Sequence of chain 1.D:
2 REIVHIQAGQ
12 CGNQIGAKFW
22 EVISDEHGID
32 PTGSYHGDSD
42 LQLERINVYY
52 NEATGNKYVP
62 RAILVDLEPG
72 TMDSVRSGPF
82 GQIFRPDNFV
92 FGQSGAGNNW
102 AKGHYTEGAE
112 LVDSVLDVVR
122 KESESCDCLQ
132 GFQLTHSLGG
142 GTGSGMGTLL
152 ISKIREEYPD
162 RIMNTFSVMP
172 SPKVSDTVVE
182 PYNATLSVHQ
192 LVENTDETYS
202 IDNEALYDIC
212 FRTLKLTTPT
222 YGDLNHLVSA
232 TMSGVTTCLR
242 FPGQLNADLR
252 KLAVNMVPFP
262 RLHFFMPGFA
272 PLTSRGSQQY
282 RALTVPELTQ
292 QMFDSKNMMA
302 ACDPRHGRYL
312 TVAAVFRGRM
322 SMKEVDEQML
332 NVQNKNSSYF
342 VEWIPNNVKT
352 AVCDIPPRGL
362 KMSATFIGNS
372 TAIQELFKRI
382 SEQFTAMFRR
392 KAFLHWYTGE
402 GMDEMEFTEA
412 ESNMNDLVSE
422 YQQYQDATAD

A small-molecule ligand and the protein it binds are described below.
Small molecule (SMILES): CC[C@H](C)[C@@H]([C@@H](CC(=O)N1CCC[C@H]1[C@H](OC)[C@@H](C)C(=O)N[C@@H](Cc1ccccc1)C(=O)O)OC)N(C)C(=O)[C@@H](NC(=O)C(C)(C)NC)C(C)C

Binding-site contacts:
Ligand atom C38 contacts residue VAL175 of chain 1.D at 3.7 Å (hydrophobic).
Ligand atom C11 contacts residue GLY223 of chain 1.D at 3.9 Å.
Ligand atom O6 contacts residue THR221 of chain 1.D at 3.2 Å.
Ligand atom C19 contacts residue PRO220 of chain 1.D at 3.5 Å (hydrophobic).
Ligand atom C13 contacts residue GLN15 of chain 1.D at 3.7 Å.
Ligand atom C24 contacts residue LYS174 of chain 1.D at 3.3 Å.
Ligand atom O4 contacts residue GLN15 of chain 1.D at 3.7 Å.
Ligand atom O3 contacts residue GLY223 of chain 1.D at 3.9 Å.
Ligand atom C15 contacts residue GLN11 of chain 1.D at 3.3 Å.
Ligand atom C20 contacts residue PRO220 of chain 1.D at 3.8 Å (hydrophobic).
Ligand atom C7 contacts residue THR221 of chain 1.D at 3.7 Å.
Ligand atom C23 contacts residue TYR208 of chain 1.D at 3.8 Å (hydrophobic).
Ligand atom O2 contacts residue TYR222 of chain 1.D at 3.2 Å (h-bond).
Ligand atom O2 contacts residue GLY223 of chain 1.D at 3.1 Å (h-bond).
Ligand atom C17 contacts residue GLN15 of chain 1.D at 4.0 Å.
Ligand atom C37 contacts residue LYS174 of chain 1.D at 4.0 Å.
Ligand atom C16 contacts residue GLN11 of chain 1.D at 3.3 Å.
Ligand atom C23 contacts residue PRO220 of chain 1.D at 4.0 Å (hydrophobic).
Ligand atom O1 contacts residue THR221 of chain 1.D at 3.8 Å.
Ligand atom C38 contacts residue ASP177 of chain 1.D at 3.3 Å.
Ligand atom C18 contacts residue TYR222 of chain 1.D at 3.5 Å (hydrophobic).
Ligand atom C36 contacts residue ASP177 of chain 1.D at 3.7 Å.
Ligand atom C38 contacts residue PRO173 of chain 1.D at 3.4 Å (hydrophobic).
Ligand atom C27 contacts residue TYR222 of chain 1.D at 3.4 Å (hydrophobic).
Ligand atom C16 contacts residue TYR222 of chain 1.D at 3.7 Å (hydrophobic).
Ligand atom N1 contacts residue TYR222 of chain 1.D at 3.6 Å.
Ligand atom O2 contacts residue THR221 of chain 1.D at 3.2 Å.
Ligand atom C17 contacts residue TYR222 of chain 1.D at 3.3 Å (hydrophobic).
Ligand atom O3 contacts residue ARG276 of chain 1.D at 3.8 Å.
Ligand atom C22 contacts residue PRO220 of chain 1.D at 3.5 Å (hydrophobic).
Ligand atom C18 contacts residue GLN15 of chain 1.D at 3.7 Å.
Ligand atom C21 contacts residue PRO220 of chain 1.D at 3.7 Å (hydrophobic).
Ligand atom C12 contacts residue GLN15 of chain 1.D at 3.7 Å.
Ligand atom C38 contacts residue SER176 of chain 1.D at 3.6 Å.
Ligand atom C5 contacts residue THR221 of chain 1.D at 3.7 Å.
Ligand atom O6 contacts residue TYR222 of chain 1.D at 2.9 Å (h-bond).
Ligand atom C17 contacts residue GDP1 of chain 1.M at 3.1 Å.
Ligand atom C18 contacts residue GDP1 of chain 1.M at 3.4 Å.
Ligand atom C24 contacts residue VAL175 of chain 1.D at 3.6 Å (hydrophobic).
Ligand atom N5 contacts residue ASP177 of chain 1.D at 3.5 Å (salt-bridge).